The small molecule below binds the protein below.
Small molecule (SMILES): CC(=O)N[C@@H]1[C@@H](O)[C@H](O)[C@@H](CO)O[C@H]1O

Binding-site contacts:
Ligand atom C7 contacts residue ASN232 of chain 1.H at 4.2 Å.
Ligand atom C3 contacts residue ASN232 of chain 1.H at 4.0 Å.
Ligand atom C4 contacts residue ASN232 of chain 1.H at 4.4 Å.
Ligand atom C5 contacts residue ASN232 of chain 1.H at 3.7 Å.
Ligand atom N2 contacts residue ASN232 of chain 1.H at 3.3 Å (h-bond).
Ligand atom C2 contacts residue ASN232 of chain 1.H at 2.7 Å.
Ligand atom O5 contacts residue ASN232 of chain 1.H at 2.3 Å (h-bond).
Ligand atom C1 contacts residue ASN232 of chain 1.H at 1.5 Å.

Sequence of chain 1.H:
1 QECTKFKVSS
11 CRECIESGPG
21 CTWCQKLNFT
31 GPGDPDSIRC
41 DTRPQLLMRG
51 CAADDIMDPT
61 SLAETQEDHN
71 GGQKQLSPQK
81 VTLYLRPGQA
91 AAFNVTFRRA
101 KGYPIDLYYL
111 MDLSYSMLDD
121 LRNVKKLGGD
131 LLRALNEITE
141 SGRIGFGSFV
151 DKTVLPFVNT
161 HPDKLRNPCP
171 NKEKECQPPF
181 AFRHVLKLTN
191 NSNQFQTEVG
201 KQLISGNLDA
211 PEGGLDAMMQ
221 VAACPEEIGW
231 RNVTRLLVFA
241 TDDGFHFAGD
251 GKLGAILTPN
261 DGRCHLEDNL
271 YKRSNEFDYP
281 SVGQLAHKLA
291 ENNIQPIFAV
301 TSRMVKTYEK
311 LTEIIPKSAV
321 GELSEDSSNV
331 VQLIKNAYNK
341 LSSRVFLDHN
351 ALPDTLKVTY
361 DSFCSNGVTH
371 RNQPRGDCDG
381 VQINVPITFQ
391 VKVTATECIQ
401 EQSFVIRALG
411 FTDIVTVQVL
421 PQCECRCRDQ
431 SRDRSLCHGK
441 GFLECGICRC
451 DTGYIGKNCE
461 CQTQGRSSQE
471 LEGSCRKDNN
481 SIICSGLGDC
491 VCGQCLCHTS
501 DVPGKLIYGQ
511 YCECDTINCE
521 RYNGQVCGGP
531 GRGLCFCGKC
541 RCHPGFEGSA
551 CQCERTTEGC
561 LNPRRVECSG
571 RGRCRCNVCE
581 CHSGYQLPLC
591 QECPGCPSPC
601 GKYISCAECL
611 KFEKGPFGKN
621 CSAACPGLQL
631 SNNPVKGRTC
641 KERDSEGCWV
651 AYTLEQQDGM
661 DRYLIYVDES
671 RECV